Binding-site contacts:
Ligand atom C5 contacts residue GLC1 of chain 1.R at 2.9 Å.
Ligand atom O2 contacts residue ILE121 of chain 1.A at 3.7 Å.
Ligand atom O3 contacts residue GLC1 of chain 1.R at 0.9 Å (h-bond).
Ligand atom O4 contacts residue GLC1 of chain 1.R at 0.0 Å (h-bond).
Ligand atom O6 contacts residue HIS65 of chain 1.A at 3.2 Å (h-bond).
Ligand atom C6 contacts residue HIS65 of chain 1.A at 3.6 Å.
Ligand atom C1 contacts residue GLC1 of chain 1.R at 1.4 Å.
Ligand atom C2 contacts residue GLC1 of chain 1.R at 2.4 Å.
Ligand atom O2 contacts residue GLC1 of chain 1.R at 0.7 Å (h-bond).
Ligand atom C5 contacts residue GLC1 of chain 1.R at 0.1 Å.
Ligand atom O2 contacts residue GLC1 of chain 1.R at 2.7 Å (h-bond).
Ligand atom C2 contacts residue ASP133 of chain 1.A at 3.3 Å.
Ligand atom O2B contacts residue TRP72 of chain 1.A at 3.8 Å.
Ligand atom O6 contacts residue TRP78 of chain 1.A at 3.6 Å.
Ligand atom O2 contacts residue GLN130 of chain 1.A at 2.6 Å (h-bond).
Ligand atom O3 contacts residue GLN130 of chain 1.A at 3.0 Å (h-bond).
Ligand atom O3 contacts residue ILE121 of chain 1.A at 3.8 Å.
Ligand atom C1 contacts residue GLC1 of chain 1.R at 0.1 Å.
Ligand atom C2 contacts residue TRP78 of chain 1.A at 3.6 Å (hydrophobic).
Ligand atom C7B contacts residue ASN71 of chain 1.A at 3.5 Å.
Ligand atom C5 contacts residue HIS65 of chain 1.A at 3.8 Å.
Ligand atom C4 contacts residue GLC1 of chain 1.R at 0.1 Å.
Ligand atom O2 contacts residue ASP133 of chain 1.A at 2.5 Å (salt-bridge).
Ligand atom C1B contacts residue TRP72 of chain 1.A at 3.5 Å (hydrophobic).
Ligand atom C3 contacts residue ASP133 of chain 1.A at 3.7 Å.
Ligand atom O1 contacts residue GLC1 of chain 1.R at 1.6 Å.
Ligand atom C4 contacts residue GLC1 of chain 1.R at 3.6 Å.
Ligand atom C1 contacts residue TRP78 of chain 1.A at 3.5 Å (hydrophobic).
Ligand atom O5 contacts residue TRP78 of chain 1.A at 3.2 Å.
Ligand atom O5 contacts residue GLC1 of chain 1.R at 2.3 Å (h-bond).
Ligand atom O5 contacts residue HIS65 of chain 1.A at 2.9 Å (h-bond).
Ligand atom C6 contacts residue GLC1 of chain 1.R at 0.1 Å.
Ligand atom O5 contacts residue GLC1 of chain 1.R at 0.1 Å (h-bond).
Ligand atom C3 contacts residue GLC1 of chain 1.R at 0.4 Å.
Ligand atom C3 contacts residue GLC1 of chain 1.R at 3.1 Å.
Ligand atom C2 contacts residue GLN130 of chain 1.A at 3.5 Å.
Ligand atom O6 contacts residue GLC1 of chain 1.R at 0.1 Å (h-bond).
Ligand atom C2 contacts residue GLC1 of chain 1.R at 0.3 Å.
Ligand atom O3 contacts residue ASP133 of chain 1.A at 2.7 Å (salt-bridge).
Ligand atom C1 contacts residue HIS65 of chain 1.A at 3.7 Å.

This small molecule binds to this protein.
Small molecule (SMILES): C[C@H]1O[C@H](O[C@H]2[C@H](O)[C@@H](O)[C@@H](O[C@H]3[C@H](O)[C@@H](O)[C@H](O)O[C@@H]3CO)O[C@@H]2CO)[C@H](O)[C@@H](O)[C@@H]1N[C@H]1C=C(CO)[C@@H](O)[C@H](O)[C@H]1O

Sequence of chain 1.A:
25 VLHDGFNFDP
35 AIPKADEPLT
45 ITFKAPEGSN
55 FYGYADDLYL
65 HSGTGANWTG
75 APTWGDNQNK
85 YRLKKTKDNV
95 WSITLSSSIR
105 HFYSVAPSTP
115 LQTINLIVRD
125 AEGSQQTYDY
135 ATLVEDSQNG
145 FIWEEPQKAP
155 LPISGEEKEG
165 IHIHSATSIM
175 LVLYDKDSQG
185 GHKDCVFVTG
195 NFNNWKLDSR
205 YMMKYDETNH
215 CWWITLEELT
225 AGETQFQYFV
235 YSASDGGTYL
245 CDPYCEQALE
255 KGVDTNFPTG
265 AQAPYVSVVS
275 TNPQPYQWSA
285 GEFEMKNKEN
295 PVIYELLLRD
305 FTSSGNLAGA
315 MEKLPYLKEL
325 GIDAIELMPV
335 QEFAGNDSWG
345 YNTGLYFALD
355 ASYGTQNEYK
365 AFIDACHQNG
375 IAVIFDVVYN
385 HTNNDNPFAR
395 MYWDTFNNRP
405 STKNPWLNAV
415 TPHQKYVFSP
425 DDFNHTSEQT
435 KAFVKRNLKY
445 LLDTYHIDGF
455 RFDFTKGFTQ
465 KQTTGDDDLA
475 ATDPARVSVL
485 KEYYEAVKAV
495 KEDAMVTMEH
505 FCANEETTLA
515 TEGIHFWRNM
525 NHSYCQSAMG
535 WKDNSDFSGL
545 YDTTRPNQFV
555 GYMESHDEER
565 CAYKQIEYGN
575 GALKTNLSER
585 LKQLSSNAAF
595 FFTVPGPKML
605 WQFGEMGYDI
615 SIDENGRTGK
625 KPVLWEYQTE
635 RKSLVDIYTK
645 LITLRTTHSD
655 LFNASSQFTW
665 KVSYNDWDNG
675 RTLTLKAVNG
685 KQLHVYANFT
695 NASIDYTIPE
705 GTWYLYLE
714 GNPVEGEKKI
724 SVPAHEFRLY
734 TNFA